Binding-site contacts:
Ligand atom N3 contacts residue ASP343 of chain 1.B at 3.1 Å (salt-bridge).
Ligand atom F5 contacts residue ARG182 of chain 1.B at 3.0 Å.
Ligand atom N1 contacts residue ASP343 of chain 1.B at 2.7 Å (salt-bridge).
Ligand atom O2 contacts residue ASP344 of chain 1.B at 2.4 Å (salt-bridge).
Ligand atom N3 contacts residue MG1 of chain 1.O at 2.3 Å.
Ligand atom O2 contacts residue MG1 of chain 1.O at 2.7 Å.
Ligand atom C2 contacts residue ASP343 of chain 1.B at 2.9 Å.
Ligand atom C4 contacts residue ASP343 of chain 1.B at 3.8 Å.
Ligand atom C6 contacts residue ASP343 of chain 1.B at 3.2 Å.
Ligand atom O2 contacts residue ASP343 of chain 1.B at 3.0 Å (salt-bridge).
Ligand atom O2 contacts residue ASP242 of chain 1.B at 3.3 Å (salt-bridge).
Ligand atom C4 contacts residue MG1 of chain 1.O at 3.3 Å.
Ligand atom C2 contacts residue MG1 of chain 1.O at 2.8 Å.
Ligand atom N1 contacts residue ASP344 of chain 1.B at 2.9 Å (salt-bridge).
Ligand atom C2 contacts residue ASP344 of chain 1.B at 3.0 Å.
Ligand atom N3 contacts residue ASP344 of chain 1.B at 4.2 Å.
Ligand atom C5 contacts residue ARG182 of chain 1.B at 4.3 Å.
Ligand atom C5 contacts residue ASP343 of chain 1.B at 4.0 Å.
Ligand atom N3 contacts residue ASP242 of chain 1.B at 4.0 Å.
Ligand atom O4 contacts residue MG1 of chain 1.O at 3.7 Å.
Ligand atom C2 contacts residue ASP242 of chain 1.B at 4.1 Å.
Ligand atom C6 contacts residue ASP344 of chain 1.B at 4.1 Å.
Ligand atom C5 contacts residue MG1 of chain 1.O at 4.4 Å.
Ligand atom N1 contacts residue MG1 of chain 1.O at 4.0 Å.

Sequence of chain 1.B:
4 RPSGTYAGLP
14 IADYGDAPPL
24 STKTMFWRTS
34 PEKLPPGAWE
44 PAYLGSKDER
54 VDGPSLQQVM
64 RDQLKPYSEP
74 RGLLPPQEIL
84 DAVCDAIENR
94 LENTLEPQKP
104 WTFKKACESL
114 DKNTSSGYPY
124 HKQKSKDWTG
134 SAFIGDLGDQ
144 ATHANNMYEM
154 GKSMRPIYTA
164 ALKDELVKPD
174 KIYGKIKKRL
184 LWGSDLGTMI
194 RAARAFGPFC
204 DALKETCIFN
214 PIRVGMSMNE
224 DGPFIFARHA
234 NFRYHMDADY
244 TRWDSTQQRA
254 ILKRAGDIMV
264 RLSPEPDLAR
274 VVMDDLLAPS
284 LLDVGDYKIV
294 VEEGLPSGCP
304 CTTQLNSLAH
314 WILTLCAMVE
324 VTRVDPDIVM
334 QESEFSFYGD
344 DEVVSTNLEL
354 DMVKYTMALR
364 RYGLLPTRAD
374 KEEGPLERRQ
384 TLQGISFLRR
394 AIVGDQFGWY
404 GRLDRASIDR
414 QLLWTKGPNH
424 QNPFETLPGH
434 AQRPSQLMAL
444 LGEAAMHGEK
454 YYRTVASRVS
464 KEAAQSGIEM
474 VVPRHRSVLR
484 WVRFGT

The small molecule below binds the protein below.
Small molecule (SMILES): O=c1[nH]cc(F)c(=O)[nH]1